Binding-site contacts:
Ligand atom O contacts residue TRP160 of chain 1.D at 3.6 Å.
Ligand atom C5 contacts residue LEU286 of chain 1.D at 4.0 Å (hydrophobic).
Ligand atom O3 contacts residue VAL284 of chain 1.D at 3.8 Å.
Ligand atom C contacts residue PHE453 of chain 1.D at 4.3 Å (hydrophobic).
Ligand atom C contacts residue LEU156 of chain 1.D at 4.1 Å (hydrophobic).
Ligand atom O contacts residue ARG103 of chain 1.D at 3.2 Å (salt-bridge).
Ligand atom C1 contacts residue LEU157 of chain 1.D at 3.5 Å (hydrophobic).
Ligand atom O2 contacts residue TRP160 of chain 1.D at 3.9 Å.
Ligand atom C4 contacts residue CYS285 of chain 1.D at 2.8 Å (hydrophobic).
Ligand atom C contacts residue TYR445 of chain 1.D at 4.0 Å (hydrophobic).
Ligand atom C4 contacts residue NAD1 of chain 1.N at 3.8 Å.
Ligand atom C5 contacts residue CYS285 of chain 1.D at 1.7 Å (hydrophobic).
Ligand atom C3 contacts residue LEU157 of chain 1.D at 3.7 Å (hydrophobic).
Ligand atom C4 contacts residue LEU153 of chain 1.D at 4.3 Å (hydrophobic).
Ligand atom O3 contacts residue NAD1 of chain 1.N at 2.7 Å.
Ligand atom O3 contacts residue ASN152 of chain 1.D at 3.0 Å (h-bond).
Ligand atom O1 contacts residue LEU156 of chain 1.D at 4.0 Å.
Ligand atom O2 contacts residue LEU157 of chain 1.D at 3.2 Å.
Ligand atom C1 contacts residue TYR445 of chain 1.D at 4.2 Å (hydrophobic).
Ligand atom O2 contacts residue PHE453 of chain 1.D at 3.5 Å.
Ligand atom O contacts residue ARG447 of chain 1.D at 2.8 Å (salt-bridge).
Ligand atom C contacts residue ARG103 of chain 1.D at 3.7 Å.
Ligand atom C2 contacts residue PHE453 of chain 1.D at 3.7 Å (hydrophobic).
Ligand atom O2 contacts residue NAD1 of chain 1.N at 4.2 Å.
Ligand atom C2 contacts residue LEU157 of chain 1.D at 3.8 Å (hydrophobic).
Ligand atom O1 contacts residue TYR445 of chain 1.D at 2.9 Å (h-bond).
Ligand atom C5 contacts residue VAL284 of chain 1.D at 4.2 Å (hydrophobic).
Ligand atom C5 contacts residue NAD1 of chain 1.N at 2.7 Å.
Ligand atom C4 contacts residue VAL284 of chain 1.D at 4.2 Å (hydrophobic).
Ligand atom C contacts residue ARG447 of chain 1.D at 3.4 Å.
Ligand atom O1 contacts residue ARG103 of chain 1.D at 2.8 Å (salt-bridge).
Ligand atom C2 contacts residue TYR445 of chain 1.D at 3.5 Å (hydrophobic).
Ligand atom C3 contacts residue CYS285 of chain 1.D at 3.5 Å (hydrophobic).
Ligand atom O3 contacts residue LEU153 of chain 1.D at 4.3 Å.
Ligand atom C4 contacts residue LEU286 of chain 1.D at 3.9 Å (hydrophobic).
Ligand atom O3 contacts residue CYS285 of chain 1.D at 2.7 Å (h-bond).
Ligand atom O1 contacts residue ARG447 of chain 1.D at 3.1 Å (salt-bridge).
Ligand atom C3 contacts residue NAD1 of chain 1.N at 3.4 Å.
Ligand atom C1 contacts residue PHE453 of chain 1.D at 3.6 Å (hydrophobic).
Ligand atom C3 contacts residue PHE453 of chain 1.D at 3.6 Å (hydrophobic).

The protein below binds the small molecule below.
Small molecule (SMILES): O=C(O)/C(O)=C/C=C/CO

Sequence of chain 1.D:
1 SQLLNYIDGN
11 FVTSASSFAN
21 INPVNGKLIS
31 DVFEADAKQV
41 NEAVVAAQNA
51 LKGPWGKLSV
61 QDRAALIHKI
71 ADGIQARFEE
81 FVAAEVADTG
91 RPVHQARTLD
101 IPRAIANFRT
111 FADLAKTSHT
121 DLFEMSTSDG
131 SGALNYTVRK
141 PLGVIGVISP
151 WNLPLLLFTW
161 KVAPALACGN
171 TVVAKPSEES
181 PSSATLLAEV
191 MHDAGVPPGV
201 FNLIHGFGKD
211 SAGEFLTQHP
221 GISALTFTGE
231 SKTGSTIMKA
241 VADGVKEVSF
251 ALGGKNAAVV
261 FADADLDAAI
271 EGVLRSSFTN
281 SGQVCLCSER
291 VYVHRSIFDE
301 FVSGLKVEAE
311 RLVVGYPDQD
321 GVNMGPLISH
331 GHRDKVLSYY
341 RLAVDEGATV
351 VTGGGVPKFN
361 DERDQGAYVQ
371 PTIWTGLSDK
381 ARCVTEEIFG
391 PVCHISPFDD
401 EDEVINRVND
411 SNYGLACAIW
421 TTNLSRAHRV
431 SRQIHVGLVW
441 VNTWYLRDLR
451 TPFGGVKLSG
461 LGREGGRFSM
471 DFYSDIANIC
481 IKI